Sequence of chain 1.A:
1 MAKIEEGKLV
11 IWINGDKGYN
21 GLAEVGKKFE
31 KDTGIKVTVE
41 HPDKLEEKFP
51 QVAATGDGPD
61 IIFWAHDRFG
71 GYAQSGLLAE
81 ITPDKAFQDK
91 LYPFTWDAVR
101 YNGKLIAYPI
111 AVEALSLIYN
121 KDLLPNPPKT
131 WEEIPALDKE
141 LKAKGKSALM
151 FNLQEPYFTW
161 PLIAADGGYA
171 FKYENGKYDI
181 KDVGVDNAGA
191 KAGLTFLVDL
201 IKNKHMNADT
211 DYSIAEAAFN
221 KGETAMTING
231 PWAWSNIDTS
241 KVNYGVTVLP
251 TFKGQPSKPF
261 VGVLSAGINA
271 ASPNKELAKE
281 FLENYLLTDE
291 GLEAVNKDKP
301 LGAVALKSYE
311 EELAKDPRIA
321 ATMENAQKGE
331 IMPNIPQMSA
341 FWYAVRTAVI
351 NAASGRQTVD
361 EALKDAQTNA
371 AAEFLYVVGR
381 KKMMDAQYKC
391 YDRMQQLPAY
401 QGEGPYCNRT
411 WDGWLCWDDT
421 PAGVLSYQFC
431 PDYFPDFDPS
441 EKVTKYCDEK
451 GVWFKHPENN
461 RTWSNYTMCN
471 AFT

The protein below binds the small molecule below.
Small molecule (SMILES): CC(=O)N[C@@H]1[C@@H](O)[C@H](O)[C@@H](CO)O[C@H]1O

Binding-site contacts:
Ligand atom O7 contacts residue PHE454 of chain 1.A at 3.9 Å.
Ligand atom C6 contacts residue MET468 of chain 1.A at 4.4 Å (hydrophobic).
Ligand atom O7 contacts residue TRP463 of chain 1.A at 4.3 Å.
Ligand atom C1 contacts residue ASN465 of chain 1.A at 1.4 Å.
Ligand atom C3 contacts residue ASN465 of chain 1.A at 3.8 Å.
Ligand atom C8 contacts residue PHE454 of chain 1.A at 4.5 Å (hydrophobic).
Ligand atom O5 contacts residue THR467 of chain 1.A at 3.3 Å (h-bond).
Ligand atom C8 contacts residue TRP463 of chain 1.A at 3.8 Å (hydrophobic).
Ligand atom C6 contacts residue THR467 of chain 1.A at 3.5 Å.
Ligand atom O6 contacts residue MET468 of chain 1.A at 4.3 Å.
Ligand atom C7 contacts residue TRP463 of chain 1.A at 3.8 Å (hydrophobic).
Ligand atom C8 contacts residue HIS456 of chain 1.A at 3.9 Å.
Ligand atom C2 contacts residue ASN465 of chain 1.A at 2.4 Å.
Ligand atom C5 contacts residue THR467 of chain 1.A at 3.2 Å.
Ligand atom O5 contacts residue ASN465 of chain 1.A at 2.3 Å (h-bond).
Ligand atom C4 contacts residue ASN465 of chain 1.A at 4.2 Å.
Ligand atom C1 contacts residue THR467 of chain 1.A at 3.5 Å.
Ligand atom O7 contacts residue ASN465 of chain 1.A at 4.2 Å.
Ligand atom C7 contacts residue ASN465 of chain 1.A at 3.9 Å.
Ligand atom N2 contacts residue ASN465 of chain 1.A at 2.9 Å (h-bond).
Ligand atom C5 contacts residue ASN465 of chain 1.A at 3.6 Å.
Ligand atom N2 contacts residue TRP463 of chain 1.A at 3.8 Å.